Binding-site contacts:
Ligand atom O7 contacts residue GLY130 of chain 1.A at 3.4 Å.
Ligand atom N2 contacts residue GLY130 of chain 1.A at 4.3 Å.
Ligand atom C8 contacts residue GLY130 of chain 1.A at 4.2 Å.
Ligand atom C3 contacts residue GLN161 of chain 1.A at 3.7 Å.
Ligand atom N2 contacts residue ASN165 of chain 1.A at 2.9 Å (h-bond).
Ligand atom C8 contacts residue GLN161 of chain 1.A at 3.5 Å.
Ligand atom C3 contacts residue ASN165 of chain 1.A at 3.8 Å.
Ligand atom O4 contacts residue THR131 of chain 1.A at 3.9 Å.
Ligand atom C7 contacts residue GLY130 of chain 1.A at 3.7 Å.
Ligand atom C5 contacts residue ASN165 of chain 1.A at 3.6 Å.
Ligand atom C1 contacts residue THR131 of chain 1.A at 4.4 Å.
Ligand atom C3 contacts residue GLY130 of chain 1.A at 3.9 Å.
Ligand atom O3 contacts residue GLN161 of chain 1.A at 3.7 Å.
Ligand atom O4 contacts residue GLY130 of chain 1.A at 3.7 Å.
Ligand atom C1 contacts residue ASN165 of chain 1.A at 1.4 Å.
Ligand atom C8 contacts residue TRP129 of chain 1.A at 3.6 Å (hydrophobic).
Ligand atom O3 contacts residue THR131 of chain 1.A at 3.6 Å.
Ligand atom C4 contacts residue ASN165 of chain 1.A at 4.3 Å.
Ligand atom O5 contacts residue GLY130 of chain 1.A at 4.5 Å.
Ligand atom C6 contacts residue GLY130 of chain 1.A at 4.5 Å.
Ligand atom C1 contacts residue GLY130 of chain 1.A at 4.1 Å.
Ligand atom O6 contacts residue GLY130 of chain 1.A at 4.3 Å.
Ligand atom N2 contacts residue GLN161 of chain 1.A at 2.8 Å (h-bond).
Ligand atom C4 contacts residue GLY130 of chain 1.A at 4.2 Å.
Ligand atom C1 contacts residue GLN161 of chain 1.A at 4.5 Å.
Ligand atom C3 contacts residue THR131 of chain 1.A at 3.8 Å.
Ligand atom C7 contacts residue ASN165 of chain 1.A at 3.2 Å.
Ligand atom C2 contacts residue GLN161 of chain 1.A at 3.8 Å.
Ligand atom O6 contacts residue THR131 of chain 1.A at 4.0 Å.
Ligand atom O7 contacts residue TRP129 of chain 1.A at 4.1 Å.
Ligand atom C7 contacts residue GLN161 of chain 1.A at 3.6 Å.
Ligand atom O5 contacts residue THR131 of chain 1.A at 3.9 Å.
Ligand atom C2 contacts residue ASN165 of chain 1.A at 2.4 Å.
Ligand atom O7 contacts residue ASN165 of chain 1.A at 3.1 Å (h-bond).
Ligand atom O5 contacts residue ASN165 of chain 1.A at 2.3 Å (h-bond).
Ligand atom C5 contacts residue GLY130 of chain 1.A at 3.9 Å.
Ligand atom C4 contacts residue THR131 of chain 1.A at 4.4 Å.
Ligand atom O7 contacts residue THR131 of chain 1.A at 4.4 Å.
Ligand atom C8 contacts residue ASN165 of chain 1.A at 4.4 Å.

A protein and the small-molecule ligand that binds it are described below.
Small molecule (SMILES): CC(=O)N[C@H]1[C@H](O[C@H]2[C@H](O)[C@@H](NC(C)=O)CO[C@@H]2CO)O[C@H](CO)[C@@H](O)[C@@H]1O

Sequence of chain 1.A:
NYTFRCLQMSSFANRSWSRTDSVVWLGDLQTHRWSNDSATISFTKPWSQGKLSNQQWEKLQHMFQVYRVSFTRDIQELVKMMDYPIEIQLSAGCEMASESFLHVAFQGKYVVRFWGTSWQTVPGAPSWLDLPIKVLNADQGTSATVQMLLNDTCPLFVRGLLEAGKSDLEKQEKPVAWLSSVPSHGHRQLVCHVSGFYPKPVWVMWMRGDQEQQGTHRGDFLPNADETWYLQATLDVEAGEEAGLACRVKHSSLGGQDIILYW